Sequence of chain 3.A:
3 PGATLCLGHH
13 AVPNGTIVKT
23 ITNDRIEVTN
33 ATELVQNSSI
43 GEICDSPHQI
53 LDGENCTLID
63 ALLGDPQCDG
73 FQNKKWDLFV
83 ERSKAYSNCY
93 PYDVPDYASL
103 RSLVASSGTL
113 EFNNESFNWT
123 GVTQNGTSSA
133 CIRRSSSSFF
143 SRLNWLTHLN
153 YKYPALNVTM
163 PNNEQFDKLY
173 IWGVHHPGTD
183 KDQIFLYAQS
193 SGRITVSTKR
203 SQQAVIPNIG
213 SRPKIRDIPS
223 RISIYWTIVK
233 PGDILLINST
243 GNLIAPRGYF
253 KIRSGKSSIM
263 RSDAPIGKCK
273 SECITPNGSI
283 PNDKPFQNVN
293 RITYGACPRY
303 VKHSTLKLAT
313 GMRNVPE

Sequence of chain 2.A:
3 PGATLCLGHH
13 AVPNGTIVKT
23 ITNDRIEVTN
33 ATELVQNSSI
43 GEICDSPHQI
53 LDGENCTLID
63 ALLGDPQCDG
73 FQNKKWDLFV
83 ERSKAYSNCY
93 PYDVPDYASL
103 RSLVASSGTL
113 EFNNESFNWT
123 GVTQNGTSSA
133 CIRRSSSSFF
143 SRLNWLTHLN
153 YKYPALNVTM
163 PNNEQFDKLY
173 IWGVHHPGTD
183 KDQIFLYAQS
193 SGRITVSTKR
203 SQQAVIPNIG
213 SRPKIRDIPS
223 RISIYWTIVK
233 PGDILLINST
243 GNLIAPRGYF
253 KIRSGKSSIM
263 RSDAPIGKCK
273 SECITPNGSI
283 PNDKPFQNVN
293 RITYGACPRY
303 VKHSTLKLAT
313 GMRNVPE

The protein below binds the small molecule below.
Small molecule (SMILES): CC(=O)N[C@H]1[C@H](O[C@H]2[C@H](O)[C@@H](NC(C)=O)CO[C@@H]2CO)O[C@H](CO)[C@@H](O)[C@@H]1O

Binding-site contacts:
Ligand atom O6 contacts residue THR161 of chain 2.A at 4.3 Å.
Ligand atom C8 contacts residue PRO215 of chain 3.A at 4.0 Å (hydrophobic).
Ligand atom O7 contacts residue PRO215 of chain 3.A at 3.4 Å.
Ligand atom O5 contacts residue ASN159 of chain 2.A at 2.3 Å (h-bond).
Ligand atom C8 contacts residue ILE236 of chain 2.A at 3.9 Å (hydrophobic).
Ligand atom C8 contacts residue SER213 of chain 3.A at 3.3 Å.
Ligand atom C6 contacts residue THR161 of chain 2.A at 3.5 Å.
Ligand atom C2 contacts residue LYS216 of chain 3.A at 4.0 Å.
Ligand atom C8 contacts residue LYS216 of chain 3.A at 4.3 Å.
Ligand atom C5 contacts residue ASN159 of chain 2.A at 3.6 Å.
Ligand atom N2 contacts residue ASN159 of chain 2.A at 3.0 Å (h-bond).
Ligand atom C2 contacts residue SER213 of chain 3.A at 4.1 Å.
Ligand atom N2 contacts residue SER213 of chain 3.A at 3.0 Å (h-bond).
Ligand atom C8 contacts residue NAG2 of chain 2.F at 4.3 Å.
Ligand atom C1 contacts residue ASN159 of chain 2.A at 1.4 Å.
Ligand atom O7 contacts residue NAG2 of chain 2.F at 3.8 Å.
Ligand atom C7 contacts residue ASN159 of chain 2.A at 3.9 Å.
Ligand atom O7 contacts residue NAG1 of chain 2.F at 4.3 Å.
Ligand atom C4 contacts residue LYS216 of chain 3.A at 4.2 Å.
Ligand atom C7 contacts residue LYS216 of chain 3.A at 3.8 Å.
Ligand atom C6 contacts residue LYS216 of chain 3.A at 4.3 Å.
Ligand atom C1 contacts residue LYS216 of chain 3.A at 4.0 Å.
Ligand atom C7 contacts residue NAG1 of chain 2.F at 4.1 Å.
Ligand atom O6 contacts residue LYS216 of chain 3.A at 3.2 Å (salt-bridge).
Ligand atom C2 contacts residue ASN159 of chain 2.A at 2.5 Å.
Ligand atom C3 contacts residue ASN159 of chain 2.A at 3.8 Å.
Ligand atom O7 contacts residue ARG214 of chain 3.A at 4.2 Å.
Ligand atom O5 contacts residue LEU238 of chain 2.A at 4.3 Å.
Ligand atom C7 contacts residue SER213 of chain 3.A at 3.6 Å.
Ligand atom C1 contacts residue SER213 of chain 3.A at 4.2 Å.
Ligand atom O7 contacts residue LYS216 of chain 3.A at 2.8 Å (salt-bridge).
Ligand atom C7 contacts residue PRO215 of chain 3.A at 4.1 Å (hydrophobic).
Ligand atom O3 contacts residue LYS216 of chain 3.A at 3.6 Å (salt-bridge).
Ligand atom C8 contacts residue NAG1 of chain 2.F at 4.1 Å.
Ligand atom O7 contacts residue ASN159 of chain 2.A at 4.3 Å.
Ligand atom C8 contacts residue THR181 of chain 3.A at 3.5 Å.
Ligand atom C4 contacts residue ASN159 of chain 2.A at 4.2 Å.
Ligand atom O4 contacts residue LYS216 of chain 3.A at 3.7 Å.
Ligand atom C5 contacts residue LYS216 of chain 3.A at 4.2 Å.
Ligand atom O5 contacts residue LYS216 of chain 3.A at 3.4 Å (salt-bridge).